A small-molecule ligand and the protein it binds are described below.
Small molecule (SMILES): CC(C)C[C@H](NC(=O)[C@@H](N)CC(C)C)C(=O)N[C@@H](Cc1ccccc1)C(=O)NCC(=O)N[C@@H](Cc1ccc(O)cc1)C(=O)N1CCC[C@H]1C(=O)N[C@H](C(=O)N[C@@H](Cc1ccc(O)cc1)C(=O)N[C@H](C(=O)O)C(C)C)C(C)C

Binding-site contacts:
Ligand atom OXT contacts residue THR143 of chain 1.D at 2.8 Å (h-bond).
Ligand atom CG contacts residue LYS66 of chain 1.D at 3.6 Å.
Ligand atom OXT contacts residue LYS146 of chain 1.D at 3.6 Å.
Ligand atom CD1 contacts residue TYR59 of chain 1.D at 3.6 Å (hydrophobic).
Ligand atom CD2 contacts residue TYR99 of chain 1.D at 3.5 Å (hydrophobic).
Ligand atom O contacts residue TRP147 of chain 1.D at 3.3 Å.
Ligand atom CB contacts residue TYR99 of chain 1.D at 3.4 Å (hydrophobic).
Ligand atom N contacts residue GLU63 of chain 1.D at 2.8 Å (salt-bridge).
Ligand atom N contacts residue ASP77 of chain 1.D at 2.9 Å (salt-bridge).
Ligand atom CD2 contacts residue TRP167 of chain 1.D at 3.6 Å (hydrophobic).
Ligand atom CD1 contacts residue GLU63 of chain 1.D at 3.3 Å.
Ligand atom CG contacts residue GLU63 of chain 1.D at 3.3 Å.
Ligand atom CD2 contacts residue TYR7 of chain 1.D at 3.6 Å (hydrophobic).
Ligand atom CA contacts residue TYR171 of chain 1.D at 3.4 Å (hydrophobic).
Ligand atom CD2 contacts residue PHE9 of chain 1.D at 3.6 Å (hydrophobic).
Ligand atom CG1 contacts residue TYR116 of chain 1.D at 3.6 Å (hydrophobic).
Ligand atom CG2 contacts residue ASP77 of chain 1.D at 3.4 Å.
Ligand atom O contacts residue TRP147 of chain 1.D at 2.9 Å (h-bond).
Ligand atom N contacts residue TYR7 of chain 1.D at 2.9 Å (h-bond).
Ligand atom CA contacts residue GLU63 of chain 1.D at 3.6 Å.
Ligand atom O contacts residue LYS66 of chain 1.D at 2.8 Å (salt-bridge).
Ligand atom CB contacts residue GLU63 of chain 1.D at 3.5 Å.
Ligand atom O contacts residue TYR7 of chain 1.D at 3.4 Å.
Ligand atom CD1 contacts residue GLN155 of chain 1.D at 3.4 Å.
Ligand atom O contacts residue TYR159 of chain 1.D at 2.5 Å (h-bond).
Ligand atom CG1 contacts residue ASP77 of chain 1.D at 3.5 Å.
Ligand atom CG1 contacts residue TRP147 of chain 1.D at 3.4 Å (hydrophobic).
Ligand atom CG contacts residue GLN155 of chain 1.D at 3.4 Å.
Ligand atom O contacts residue HIS70 of chain 1.D at 3.2 Å.
Ligand atom CA contacts residue TYR7 of chain 1.D at 3.3 Å (hydrophobic).
Ligand atom C contacts residue TYR7 of chain 1.D at 3.2 Å (hydrophobic).
Ligand atom N contacts residue TYR99 of chain 1.D at 3.1 Å (h-bond).
Ligand atom CD1 contacts residue TYR159 of chain 1.D at 3.4 Å (hydrophobic).
Ligand atom N contacts residue TYR171 of chain 1.D at 2.6 Å (h-bond).
Ligand atom O contacts residue LYS146 of chain 1.D at 3.1 Å (salt-bridge).
Ligand atom CE1 contacts residue GLN155 of chain 1.D at 3.5 Å.
Ligand atom CA contacts residue ASP77 of chain 1.D at 3.5 Å.
Ligand atom CB contacts residue GLN155 of chain 1.D at 3.5 Å.
Ligand atom CE2 contacts residue VAL76 of chain 1.D at 3.6 Å (hydrophobic).
Ligand atom N contacts residue TYR159 of chain 1.D at 3.5 Å.

Sequence of chain 1.D:
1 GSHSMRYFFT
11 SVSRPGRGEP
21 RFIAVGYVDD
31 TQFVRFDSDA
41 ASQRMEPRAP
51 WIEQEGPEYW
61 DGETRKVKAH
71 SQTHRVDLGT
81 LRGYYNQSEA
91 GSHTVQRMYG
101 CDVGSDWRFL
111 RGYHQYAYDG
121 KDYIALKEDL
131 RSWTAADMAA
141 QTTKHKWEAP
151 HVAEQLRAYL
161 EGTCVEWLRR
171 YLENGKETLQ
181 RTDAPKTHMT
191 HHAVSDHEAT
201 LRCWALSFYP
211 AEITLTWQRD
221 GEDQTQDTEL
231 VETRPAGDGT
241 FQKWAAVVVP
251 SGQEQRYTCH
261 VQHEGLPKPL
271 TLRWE